Sequence of chain 2.A:
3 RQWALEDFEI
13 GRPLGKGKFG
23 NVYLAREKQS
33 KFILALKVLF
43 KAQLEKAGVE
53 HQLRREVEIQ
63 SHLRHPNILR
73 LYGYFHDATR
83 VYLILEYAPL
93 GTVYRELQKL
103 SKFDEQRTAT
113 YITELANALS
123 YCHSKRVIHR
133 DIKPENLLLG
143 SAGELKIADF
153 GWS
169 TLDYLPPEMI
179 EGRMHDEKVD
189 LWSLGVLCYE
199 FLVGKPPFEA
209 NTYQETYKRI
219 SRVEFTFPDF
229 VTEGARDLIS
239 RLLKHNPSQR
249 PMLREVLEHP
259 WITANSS

Binding-site contacts:
Ligand atom C22 contacts residue LEU140 of chain 2.A at 3.5 Å (hydrophobic).
Ligand atom C27 contacts residue GLY93 of chain 2.A at 3.7 Å.
Ligand atom C25 contacts residue ALA90 of chain 2.A at 3.4 Å (hydrophobic).
Ligand atom C22 contacts residue VAL24 of chain 2.A at 3.9 Å (hydrophobic).
Ligand atom C7 contacts residue GLU137 of chain 2.A at 3.6 Å.
Ligand atom N19 contacts residue ALA90 of chain 2.A at 3.2 Å (h-bond).
Ligand atom C20 contacts residue LEU140 of chain 2.A at 3.9 Å (hydrophobic).
Ligand atom C13 contacts residue LEU16 of chain 2.A at 3.6 Å (hydrophobic).
Ligand atom N19 contacts residue LEU140 of chain 2.A at 3.7 Å.
Ligand atom C18 contacts residue GLU88 of chain 2.A at 3.4 Å.
Ligand atom C30 contacts residue GLY93 of chain 2.A at 3.7 Å.
Ligand atom O8 contacts residue GLU137 of chain 2.A at 2.9 Å (salt-bridge).
Ligand atom C12 contacts residue VAL24 of chain 2.A at 3.6 Å (hydrophobic).
Ligand atom C3 contacts residue GLU137 of chain 2.A at 3.7 Å.
Ligand atom C25 contacts residue LEU16 of chain 2.A at 3.7 Å (hydrophobic).
Ligand atom C26 contacts residue GLY93 of chain 2.A at 3.6 Å.
Ligand atom F23 contacts residue ALA37 of chain 2.A at 3.8 Å.
Ligand atom N24 contacts residue ALA90 of chain 2.A at 2.7 Å (h-bond).
Ligand atom C29 contacts residue GLY93 of chain 2.A at 3.8 Å.
Ligand atom C25 contacts residue GLY93 of chain 2.A at 3.6 Å.
Ligand atom C11 contacts residue VAL24 of chain 2.A at 3.5 Å (hydrophobic).
Ligand atom C18 contacts residue LEU140 of chain 2.A at 3.6 Å (hydrophobic).
Ligand atom F23 contacts residue LEU71 of chain 2.A at 3.7 Å.
Ligand atom C18 contacts residue ALA37 of chain 2.A at 3.3 Å (hydrophobic).
Ligand atom C1 contacts residue TYR96 of chain 2.A at 3.3 Å (hydrophobic).
Ligand atom N16 contacts residue VAL24 of chain 2.A at 3.5 Å.
Ligand atom C17 contacts residue LEU140 of chain 2.A at 3.5 Å (hydrophobic).
Ligand atom C6 contacts residue TYR96 of chain 2.A at 3.6 Å (hydrophobic).
Ligand atom C20 contacts residue ALA90 of chain 2.A at 3.8 Å (hydrophobic).
Ligand atom N21 contacts residue LEU140 of chain 2.A at 3.5 Å.
Ligand atom C20 contacts residue LEU16 of chain 2.A at 3.7 Å (hydrophobic).
Ligand atom C15 contacts residue GLU137 of chain 2.A at 3.4 Å.
Ligand atom C14 contacts residue THR94 of chain 2.A at 3.7 Å.
Ligand atom C17 contacts residue ALA37 of chain 2.A at 3.8 Å (hydrophobic).
Ligand atom C13 contacts residue GLY17 of chain 2.A at 3.8 Å.
Ligand atom C30 contacts residue ALA90 of chain 2.A at 3.4 Å (hydrophobic).
Ligand atom C28 contacts residue GLY93 of chain 2.A at 3.8 Å.
Ligand atom C28 contacts residue LEU16 of chain 2.A at 3.7 Å (hydrophobic).
Ligand atom N9 contacts residue THR94 of chain 2.A at 3.5 Å.
Ligand atom CL1 contacts residue THR94 of chain 2.A at 3.4 Å.

The small molecule below binds the protein below.
Small molecule (SMILES): O=C(Nc1ccc(Nc2nc(Nc3ccc(O)cc3)ncc2F)cc1)c1ccccc1Cl